Binding-site contacts:
Ligand atom C4' contacts residue ASN414 of chain 6.A at 3.0 Å.
Ligand atom OP2 contacts residue LYS21 of chain 5.C at 2.7 Å (salt-bridge).
Ligand atom C4' contacts residue VAL47 of chain 6.A at 4.1 Å (hydrophobic).
Ligand atom C4' contacts residue ARG412 of chain 6.A at 4.3 Å.
Ligand atom C3' contacts residue VAL47 of chain 6.A at 4.0 Å (hydrophobic).
Ligand atom O4' contacts residue ASN414 of chain 6.A at 2.9 Å (h-bond).
Ligand atom P contacts residue LYS21 of chain 5.C at 3.4 Å.
Ligand atom C3' contacts residue ASN414 of chain 6.A at 4.5 Å.
Ligand atom O3' contacts residue ARG412 of chain 6.A at 4.3 Å.
Ligand atom O5' contacts residue ARG412 of chain 6.A at 3.1 Å (salt-bridge).
Ligand atom OP1 contacts residue LYS21 of chain 5.C at 3.9 Å.
Ligand atom OP1 contacts residue ARG412 of chain 6.A at 3.8 Å.
Ligand atom OP2 contacts residue ARG18 of chain 5.C at 3.7 Å.
Ligand atom C2' contacts residue VAL47 of chain 6.A at 4.3 Å (hydrophobic).
Ligand atom OP2 contacts residue ARG412 of chain 6.A at 1.4 Å (salt-bridge).
Ligand atom OP1 contacts residue ARG18 of chain 5.C at 4.0 Å.
Ligand atom P contacts residue ARG412 of chain 6.A at 2.7 Å.
Ligand atom C1' contacts residue ASN414 of chain 6.A at 4.1 Å.
Ligand atom O3' contacts residue VAL47 of chain 6.A at 3.1 Å.
Ligand atom C5' contacts residue ASN414 of chain 6.A at 3.3 Å.
Ligand atom C5' contacts residue ARG412 of chain 6.A at 3.0 Å.

Sequence of chain 6.A:
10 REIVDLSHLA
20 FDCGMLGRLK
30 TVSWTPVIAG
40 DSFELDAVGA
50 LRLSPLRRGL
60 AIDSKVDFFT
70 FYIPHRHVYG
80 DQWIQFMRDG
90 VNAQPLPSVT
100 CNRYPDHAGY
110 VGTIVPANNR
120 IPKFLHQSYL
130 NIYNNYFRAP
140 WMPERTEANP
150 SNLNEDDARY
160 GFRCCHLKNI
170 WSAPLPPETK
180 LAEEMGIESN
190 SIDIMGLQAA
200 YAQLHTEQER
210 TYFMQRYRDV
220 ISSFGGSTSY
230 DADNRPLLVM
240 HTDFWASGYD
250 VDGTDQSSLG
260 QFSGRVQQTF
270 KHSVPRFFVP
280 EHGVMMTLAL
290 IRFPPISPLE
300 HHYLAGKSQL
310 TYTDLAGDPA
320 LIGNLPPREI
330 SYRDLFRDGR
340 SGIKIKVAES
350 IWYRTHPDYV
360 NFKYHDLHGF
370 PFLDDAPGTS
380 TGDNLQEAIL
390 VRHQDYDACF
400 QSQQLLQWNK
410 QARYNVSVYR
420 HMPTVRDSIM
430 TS

The small molecule below binds the protein below.
Small molecule (SMILES): Nc1ccn([C@H]2C[C@H](O)[C@@H](COP(=O)(O)O)O2)c(=O)n1

Sequence of chain 5.C:
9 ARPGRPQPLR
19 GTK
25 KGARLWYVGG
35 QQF